Binding-site contacts:
Ligand atom N7 contacts residue PHE36 of chain 1.B at 3.6 Å.
Ligand atom C11 contacts residue ILE55 of chain 1.B at 3.9 Å (hydrophobic).
Ligand atom C8 contacts residue MET99 of chain 1.B at 4.1 Å (hydrophobic).
Ligand atom C6 contacts residue MET99 of chain 1.B at 3.6 Å (hydrophobic).
Ligand atom N5 contacts residue ILE10 of chain 1.B at 3.6 Å.
Ligand atom C3 contacts residue PHE36 of chain 1.B at 3.8 Å (hydrophobic).
Ligand atom C11 contacts residue LEU33 of chain 1.B at 4.1 Å (hydrophobic).
Ligand atom C12 contacts residue LEU33 of chain 1.B at 3.7 Å (hydrophobic).
Ligand atom N7 contacts residue TYR105 of chain 1.B at 3.5 Å (h-bond).
Ligand atom C9 contacts residue PHE36 of chain 1.B at 4.0 Å (hydrophobic).
Ligand atom N7 contacts residue ILE10 of chain 1.B at 2.9 Å (h-bond).
Ligand atom N4 contacts residue ALA12 of chain 1.B at 3.8 Å.
Ligand atom N5 contacts residue ALA12 of chain 1.B at 3.9 Å.
Ligand atom C3 contacts residue ALA11 of chain 1.B at 3.9 Å (hydrophobic).
Ligand atom C6 contacts residue PHE36 of chain 1.B at 3.4 Å (hydrophobic).
Ligand atom N4 contacts residue ALA11 of chain 1.B at 3.6 Å (h-bond).
Ligand atom N7 contacts residue MET99 of chain 1.B at 2.4 Å (h-bond).
Ligand atom C17 contacts residue LEU33 of chain 1.B at 3.8 Å (hydrophobic).
Ligand atom C17 contacts residue HIS28 of chain 1.B at 3.4 Å.
Ligand atom N4 contacts residue THR118 of chain 1.B at 3.8 Å.
Ligand atom C14 contacts residue PHE36 of chain 1.B at 3.5 Å (hydrophobic).
Ligand atom C14 contacts residue LEU33 of chain 1.B at 3.8 Å (hydrophobic).
Ligand atom O13 contacts residue LEU33 of chain 1.B at 3.7 Å.
Ligand atom N2 contacts residue PHE36 of chain 1.B at 3.8 Å.
Ligand atom C3 contacts residue ASP32 of chain 1.B at 3.5 Å.
Ligand atom C1 contacts residue PHE36 of chain 1.B at 3.8 Å (hydrophobic).
Ligand atom C3 contacts residue ALA12 of chain 1.B at 3.9 Å (hydrophobic).
Ligand atom N2 contacts residue ASP32 of chain 1.B at 2.7 Å (salt-bridge).
Ligand atom O16 contacts residue ILE55 of chain 1.B at 4.1 Å.
Ligand atom C6 contacts residue ILE10 of chain 1.B at 3.7 Å (hydrophobic).
Ligand atom N5 contacts residue PHE36 of chain 1.B at 3.5 Å.
Ligand atom N5 contacts residue ALA11 of chain 1.B at 3.5 Å.
Ligand atom C12 contacts residue ILE55 of chain 1.B at 3.9 Å (hydrophobic).
Ligand atom C15 contacts residue ILE55 of chain 1.B at 3.8 Å (hydrophobic).
Ligand atom N4 contacts residue ASP32 of chain 1.B at 2.8 Å (salt-bridge).
Ligand atom C8 contacts residue PHE36 of chain 1.B at 3.6 Å (hydrophobic).
Ligand atom C1 contacts residue ASP32 of chain 1.B at 3.7 Å.
Ligand atom C9 contacts residue MET99 of chain 1.B at 3.6 Å (hydrophobic).
Ligand atom N4 contacts residue ILE10 of chain 1.B at 4.0 Å.
Ligand atom C20 contacts residue SER54 of chain 1.B at 3.8 Å.

A small-molecule ligand and the protein it binds are described below.
Small molecule (SMILES): COc1cc(Cc2cnc(N)nc2N)cc(OC)c1OC

Sequence of chain 1.B:
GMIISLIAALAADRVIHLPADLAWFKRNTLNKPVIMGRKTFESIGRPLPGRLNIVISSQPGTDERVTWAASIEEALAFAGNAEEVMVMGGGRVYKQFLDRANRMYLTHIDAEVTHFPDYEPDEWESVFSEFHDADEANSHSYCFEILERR